Sequence of chain 1.A:
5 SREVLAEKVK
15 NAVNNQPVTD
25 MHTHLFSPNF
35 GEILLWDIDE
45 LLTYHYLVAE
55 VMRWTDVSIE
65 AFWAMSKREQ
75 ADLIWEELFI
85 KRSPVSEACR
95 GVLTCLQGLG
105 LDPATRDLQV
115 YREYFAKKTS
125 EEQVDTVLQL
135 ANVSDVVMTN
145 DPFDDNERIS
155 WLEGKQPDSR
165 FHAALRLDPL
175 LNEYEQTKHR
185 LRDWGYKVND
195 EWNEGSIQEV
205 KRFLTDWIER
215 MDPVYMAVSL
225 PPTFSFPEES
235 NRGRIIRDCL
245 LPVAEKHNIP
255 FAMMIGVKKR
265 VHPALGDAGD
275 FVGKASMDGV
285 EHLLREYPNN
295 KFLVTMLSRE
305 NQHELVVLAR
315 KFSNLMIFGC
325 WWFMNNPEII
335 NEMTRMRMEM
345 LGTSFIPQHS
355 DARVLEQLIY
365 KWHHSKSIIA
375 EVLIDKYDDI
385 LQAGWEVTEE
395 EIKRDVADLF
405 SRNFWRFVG

The protein below binds the small molecule below.
Small molecule (SMILES): O=C(O)[C@@H](O)[C@H](O)[C@H](O)C(=O)NO

Binding-site contacts:
Ligand atom O2 contacts residue TRP325 of chain 1.A at 2.9 Å (h-bond).
Ligand atom O6 contacts residue TRP326 of chain 1.A at 3.2 Å.
Ligand atom C1 contacts residue ZN1 of chain 1.E at 3.0 Å.
Ligand atom C1 contacts residue ARG170 of chain 1.A at 3.5 Å.
Ligand atom C4 contacts residue HIS49 of chain 1.A at 4.0 Å.
Ligand atom O1B contacts residue SER223 of chain 1.A at 3.9 Å.
Ligand atom C3 contacts residue ARG357 of chain 1.A at 3.9 Å.
Ligand atom O3 contacts residue ZN1 of chain 1.E at 3.3 Å.
Ligand atom O3 contacts residue ARG357 of chain 1.A at 3.2 Å (salt-bridge).
Ligand atom O1A contacts residue ARG170 of chain 1.A at 2.6 Å (salt-bridge).
Ligand atom C5 contacts residue HIS49 of chain 1.A at 3.6 Å.
Ligand atom O6 contacts residue ASP355 of chain 1.A at 3.6 Å.
Ligand atom C2 contacts residue ZN1 of chain 1.E at 3.0 Å.
Ligand atom O4 contacts residue TRP326 of chain 1.A at 3.7 Å.
Ligand atom O4 contacts residue ARG357 of chain 1.A at 3.0 Å (salt-bridge).
Ligand atom O6 contacts residue TYR50 of chain 1.A at 2.8 Å (h-bond).
Ligand atom O6 contacts residue TRP325 of chain 1.A at 3.7 Å.
Ligand atom C2 contacts residue TRP325 of chain 1.A at 3.5 Å (hydrophobic).
Ligand atom O1A contacts residue HIS28 of chain 1.A at 3.2 Å (h-bond).
Ligand atom C4 contacts residue ARG357 of chain 1.A at 3.8 Å.
Ligand atom O3 contacts residue HIS28 of chain 1.A at 2.9 Å (h-bond).
Ligand atom O1A contacts residue MET258 of chain 1.A at 3.8 Å.
Ligand atom C1 contacts residue HIS28 of chain 1.A at 3.9 Å.
Ligand atom C3 contacts residue ZN1 of chain 1.E at 3.8 Å.
Ligand atom C5 contacts residue ARG357 of chain 1.A at 3.6 Å.
Ligand atom O5 contacts residue HIS49 of chain 1.A at 2.8 Å (h-bond).
Ligand atom C4 contacts residue TRP326 of chain 1.A at 3.7 Å (hydrophobic).
Ligand atom O2 contacts residue HIS26 of chain 1.A at 4.0 Å.
Ligand atom O5 contacts residue TYR50 of chain 1.A at 3.6 Å.
Ligand atom O2 contacts residue ZN1 of chain 1.E at 2.1 Å.
Ligand atom O1A contacts residue ZN1 of chain 1.E at 2.2 Å.
Ligand atom N6 contacts residue TYR50 of chain 1.A at 3.5 Å (h-bond).
Ligand atom N6 contacts residue ASP355 of chain 1.A at 3.2 Å (salt-bridge).
Ligand atom O1A contacts residue HIS26 of chain 1.A at 3.2 Å (h-bond).
Ligand atom O5 contacts residue ARG357 of chain 1.A at 2.7 Å (salt-bridge).
Ligand atom O4 contacts residue HIS49 of chain 1.A at 3.1 Å (h-bond).
Ligand atom O1B contacts residue ARG170 of chain 1.A at 3.5 Å (salt-bridge).
Ligand atom O2 contacts residue ASP355 of chain 1.A at 2.8 Å (salt-bridge).
Ligand atom C3 contacts residue HIS28 of chain 1.A at 4.0 Å.
Ligand atom O2 contacts residue HIS28 of chain 1.A at 3.5 Å (h-bond).